The protein below binds the small molecule below.
Small molecule (SMILES): CC(=O)N[C@@H]1[C@@H](O)[C@H](O)[C@@H](CO)O[C@H]1O

Binding-site contacts:
Ligand atom C7 contacts residue ASP67 of chain 21.E at 4.3 Å.
Ligand atom C6 contacts residue THR120 of chain 21.E at 4.0 Å.
Ligand atom C8 contacts residue ASP67 of chain 21.E at 4.0 Å.
Ligand atom C1 contacts residue SER66 of chain 21.E at 4.4 Å.
Ligand atom O7 contacts residue ASP67 of chain 21.E at 4.3 Å.
Ligand atom C4 contacts residue ASN118 of chain 21.E at 4.2 Å.
Ligand atom C7 contacts residue ASN118 of chain 21.E at 3.3 Å.
Ligand atom C8 contacts residue TYR90 of chain 21.E at 3.6 Å (hydrophobic).
Ligand atom C5 contacts residue THR120 of chain 21.E at 4.5 Å.
Ligand atom C1 contacts residue ASN118 of chain 21.E at 1.4 Å.
Ligand atom N2 contacts residue TYR90 of chain 21.E at 4.2 Å.
Ligand atom C8 contacts residue ASN118 of chain 21.E at 4.3 Å.
Ligand atom N2 contacts residue ASN118 of chain 21.E at 2.9 Å (h-bond).
Ligand atom C7 contacts residue TYR90 of chain 21.E at 4.2 Å (hydrophobic).
Ligand atom O6 contacts residue THR120 of chain 21.E at 3.5 Å (h-bond).
Ligand atom C5 contacts residue ASN118 of chain 21.E at 3.6 Å.
Ligand atom C3 contacts residue ASN118 of chain 21.E at 3.8 Å.
Ligand atom C2 contacts residue ASN118 of chain 21.E at 2.5 Å.
Ligand atom O7 contacts residue SER66 of chain 21.E at 3.6 Å.
Ligand atom O6 contacts residue PHE119 of chain 21.E at 3.2 Å (h-bond).
Ligand atom O5 contacts residue ASN118 of chain 21.E at 2.4 Å (h-bond).
Ligand atom O7 contacts residue ASN118 of chain 21.E at 3.4 Å (h-bond).
Ligand atom O5 contacts residue SER66 of chain 21.E at 4.3 Å.
Ligand atom O5 contacts residue THR120 of chain 21.E at 3.7 Å.
Ligand atom O6 contacts residue ASN118 of chain 21.E at 4.1 Å.
Ligand atom O6 contacts residue THR89 of chain 21.E at 3.8 Å.

Sequence of chain 21.E:
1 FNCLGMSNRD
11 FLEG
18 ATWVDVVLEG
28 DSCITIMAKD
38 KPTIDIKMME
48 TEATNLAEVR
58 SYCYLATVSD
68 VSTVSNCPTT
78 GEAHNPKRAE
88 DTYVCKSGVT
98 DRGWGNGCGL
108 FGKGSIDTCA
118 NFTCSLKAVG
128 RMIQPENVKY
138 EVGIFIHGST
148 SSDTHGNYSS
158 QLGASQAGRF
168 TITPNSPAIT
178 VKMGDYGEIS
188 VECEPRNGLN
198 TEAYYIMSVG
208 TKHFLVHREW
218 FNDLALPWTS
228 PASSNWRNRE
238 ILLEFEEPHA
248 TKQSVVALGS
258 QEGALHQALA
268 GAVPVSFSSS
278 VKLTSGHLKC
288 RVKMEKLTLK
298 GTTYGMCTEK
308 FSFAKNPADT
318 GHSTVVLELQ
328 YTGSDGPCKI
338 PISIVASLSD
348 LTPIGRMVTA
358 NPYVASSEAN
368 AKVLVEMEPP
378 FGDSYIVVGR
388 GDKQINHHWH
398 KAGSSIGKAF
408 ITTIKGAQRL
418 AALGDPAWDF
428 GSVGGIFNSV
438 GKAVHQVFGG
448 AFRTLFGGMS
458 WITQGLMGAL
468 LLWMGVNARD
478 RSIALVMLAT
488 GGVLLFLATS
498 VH